Sequence of chain 1.H:
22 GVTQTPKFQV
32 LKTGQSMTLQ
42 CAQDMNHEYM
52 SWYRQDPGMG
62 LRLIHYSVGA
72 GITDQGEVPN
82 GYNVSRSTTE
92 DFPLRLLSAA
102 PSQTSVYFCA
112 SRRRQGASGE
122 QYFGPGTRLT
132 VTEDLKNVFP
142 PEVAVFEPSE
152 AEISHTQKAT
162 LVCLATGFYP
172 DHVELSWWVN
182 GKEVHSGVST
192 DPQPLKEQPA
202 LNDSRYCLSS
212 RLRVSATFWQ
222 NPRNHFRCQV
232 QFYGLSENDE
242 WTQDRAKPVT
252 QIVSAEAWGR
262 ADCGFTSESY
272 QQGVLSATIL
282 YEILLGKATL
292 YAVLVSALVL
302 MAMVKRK

Binding-site contacts:
Ligand atom C26 contacts residue PHE40 of chain 1.B at 4.4 Å (hydrophobic).
Ligand atom C27 contacts residue ALA289 of chain 1.H at 4.2 Å (hydrophobic).
Ligand atom C6 contacts residue VAL44 of chain 1.B at 4.2 Å (hydrophobic).
Ligand atom C3 contacts residue PHE135 of chain 1.F at 3.9 Å (hydrophobic).
Ligand atom C23 contacts residue ALA259 of chain 1.G at 4.4 Å (hydrophobic).
Ligand atom C12 contacts residue VAL128 of chain 1.F at 3.9 Å (hydrophobic).
Ligand atom C11 contacts residue VAL128 of chain 1.F at 4.5 Å (hydrophobic).
Ligand atom C1 contacts residue PHE135 of chain 1.F at 4.1 Å (hydrophobic).
Ligand atom C18 contacts residue LEU263 of chain 1.G at 4.4 Å (hydrophobic).
Ligand atom C18 contacts residue THR266 of chain 1.G at 4.3 Å.
Ligand atom C24 contacts residue ALA259 of chain 1.G at 4.4 Å (hydrophobic).
Ligand atom C22 contacts residue ASN262 of chain 1.G at 4.2 Å.
Ligand atom O1 contacts residue ARG52 of chain 1.B at 2.8 Å (salt-bridge).
Ligand atom C21 contacts residue LEU129 of chain 1.F at 3.4 Å (hydrophobic).
Ligand atom C11 contacts residue GLY132 of chain 1.F at 3.7 Å.
Ligand atom C6 contacts residue THR47 of chain 1.B at 3.4 Å.
Ligand atom C4 contacts residue ALA48 of chain 1.B at 3.8 Å (hydrophobic).
Ligand atom C23 contacts residue ASN262 of chain 1.G at 4.1 Å.
Ligand atom C6 contacts residue ALA48 of chain 1.B at 4.4 Å (hydrophobic).
Ligand atom C3 contacts residue ARG52 of chain 1.B at 4.2 Å.
Ligand atom C7 contacts residue VAL44 of chain 1.B at 4.2 Å (hydrophobic).
Ligand atom C7 contacts residue THR47 of chain 1.B at 3.8 Å.
Ligand atom O1 contacts residue PHE135 of chain 1.F at 3.4 Å.
Ligand atom C27 contacts residue LEU285 of chain 1.H at 4.3 Å (hydrophobic).
Ligand atom C25 contacts residue LEU129 of chain 1.F at 4.3 Å (hydrophobic).
Ligand atom C2 contacts residue PHE135 of chain 1.F at 3.1 Å (hydrophobic).
Ligand atom O1 contacts residue ALA48 of chain 1.B at 4.0 Å.
Ligand atom C22 contacts residue ALA259 of chain 1.G at 4.2 Å (hydrophobic).
Ligand atom C15 contacts residue LEU263 of chain 1.G at 4.4 Å (hydrophobic).
Ligand atom C21 contacts residue VAL128 of chain 1.F at 4.3 Å (hydrophobic).
Ligand atom C3 contacts residue ALA48 of chain 1.B at 4.0 Å (hydrophobic).
Ligand atom C27 contacts residue LEU129 of chain 1.F at 3.7 Å (hydrophobic).
Ligand atom C8 contacts residue LEU263 of chain 1.G at 4.5 Å (hydrophobic).
Ligand atom C1 contacts residue VAL131 of chain 1.F at 3.8 Å (hydrophobic).
Ligand atom C14 contacts residue VAL128 of chain 1.F at 4.3 Å (hydrophobic).
Ligand atom C13 contacts residue VAL128 of chain 1.F at 4.3 Å (hydrophobic).
Ligand atom C17 contacts residue VAL128 of chain 1.F at 3.8 Å (hydrophobic).
Ligand atom C2 contacts residue VAL131 of chain 1.F at 4.1 Å (hydrophobic).
Ligand atom C12 contacts residue GLY132 of chain 1.F at 4.2 Å.
Ligand atom C26 contacts residue LEU285 of chain 1.H at 4.0 Å (hydrophobic).

Sequence of chain 1.F:
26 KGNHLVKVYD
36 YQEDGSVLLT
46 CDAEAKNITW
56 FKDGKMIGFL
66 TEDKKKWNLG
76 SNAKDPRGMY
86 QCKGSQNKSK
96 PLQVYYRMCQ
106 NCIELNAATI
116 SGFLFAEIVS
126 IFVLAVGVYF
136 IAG

Sequence of chain 1.G:
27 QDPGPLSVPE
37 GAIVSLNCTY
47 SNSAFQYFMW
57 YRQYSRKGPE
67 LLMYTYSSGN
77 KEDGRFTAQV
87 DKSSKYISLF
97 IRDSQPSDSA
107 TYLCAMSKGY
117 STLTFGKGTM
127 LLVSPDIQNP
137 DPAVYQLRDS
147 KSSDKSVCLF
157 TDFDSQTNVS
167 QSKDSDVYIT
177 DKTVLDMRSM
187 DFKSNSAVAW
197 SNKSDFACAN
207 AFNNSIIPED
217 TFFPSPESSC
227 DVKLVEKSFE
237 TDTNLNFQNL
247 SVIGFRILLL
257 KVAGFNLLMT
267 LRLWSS

Sequence of chain 1.B:
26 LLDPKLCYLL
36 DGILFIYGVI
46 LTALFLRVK

A small-molecule ligand and the protein it binds are described below.
Small molecule (SMILES): CC(C)CCC[C@@H](C)[C@H]1CC[C@H]2[C@@H]3CC=C4C[C@@H](O)CC[C@]4(C)[C@H]3CC[C@]12C